Sequence of chain 1.A:
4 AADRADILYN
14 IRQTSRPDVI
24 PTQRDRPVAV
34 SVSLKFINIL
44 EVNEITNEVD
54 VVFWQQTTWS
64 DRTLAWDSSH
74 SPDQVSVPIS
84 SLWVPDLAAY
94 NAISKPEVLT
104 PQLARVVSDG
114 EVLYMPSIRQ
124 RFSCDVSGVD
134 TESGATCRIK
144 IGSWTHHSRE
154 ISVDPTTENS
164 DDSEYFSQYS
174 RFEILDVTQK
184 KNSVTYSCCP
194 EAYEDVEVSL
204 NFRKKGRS

Binding-site contacts:
Ligand atom N1 contacts residue TYR189 of chain 1.E at 3.5 Å.
Ligand atom N4 contacts residue THR148 of chain 1.E at 3.6 Å.
Ligand atom N5 contacts residue TRP57 of chain 1.A at 3.7 Å.
Ligand atom C5 contacts residue MET118 of chain 1.A at 3.9 Å (hydrophobic).
Ligand atom CL contacts residue LEU116 of chain 1.A at 2.7 Å.
Ligand atom N4 contacts residue TRP147 of chain 1.E at 3.8 Å.
Ligand atom N5 contacts residue TYR189 of chain 1.E at 3.4 Å.
Ligand atom C5 contacts residue TRP147 of chain 1.E at 3.3 Å (hydrophobic).
Ligand atom N2 contacts residue TYR189 of chain 1.E at 3.8 Å.
Ligand atom S contacts residue LEU116 of chain 1.A at 4.0 Å.
Ligand atom C3 contacts residue TYR189 of chain 1.E at 4.0 Å (hydrophobic).
Ligand atom O2 contacts residue TYR189 of chain 1.E at 3.1 Å.
Ligand atom C1 contacts residue TRP147 of chain 1.E at 3.8 Å (hydrophobic).
Ligand atom C contacts residue TYR189 of chain 1.E at 3.8 Å (hydrophobic).
Ligand atom C1 contacts residue TYR196 of chain 1.E at 3.5 Å (hydrophobic).
Ligand atom C3 contacts residue TRP147 of chain 1.E at 3.3 Å (hydrophobic).
Ligand atom C3 contacts residue TYR196 of chain 1.E at 3.7 Å (hydrophobic).
Ligand atom N contacts residue TYR196 of chain 1.E at 3.6 Å.
Ligand atom C3 contacts residue TYR93 of chain 1.E at 3.4 Å (hydrophobic).
Ligand atom C4 contacts residue THR148 of chain 1.E at 3.6 Å.
Ligand atom C2 contacts residue TRP147 of chain 1.E at 3.5 Å (hydrophobic).
Ligand atom O1 contacts residue TRP57 of chain 1.A at 3.7 Å.
Ligand atom CL contacts residue THR148 of chain 1.E at 3.9 Å.
Ligand atom N1 contacts residue TYR93 of chain 1.E at 4.0 Å.
Ligand atom N contacts residue TRP147 of chain 1.E at 3.1 Å (h-bond).
Ligand atom N2 contacts residue CYS191 of chain 1.E at 3.8 Å.
Ligand atom C3 contacts residue SER146 of chain 1.E at 3.7 Å.
Ligand atom N4 contacts residue MET118 of chain 1.A at 3.6 Å.
Ligand atom O2 contacts residue TRP57 of chain 1.A at 3.0 Å.
Ligand atom N1 contacts residue TRP147 of chain 1.E at 3.9 Å.
Ligand atom C contacts residue TRP147 of chain 1.E at 4.0 Å (hydrophobic).
Ligand atom C1 contacts residue CYS191 of chain 1.E at 3.6 Å (hydrophobic).
Ligand atom O1 contacts residue TYR189 of chain 1.E at 3.6 Å.
Ligand atom CL contacts residue MET118 of chain 1.A at 3.9 Å.
Ligand atom N2 contacts residue MET118 of chain 1.A at 3.8 Å.
Ligand atom CL contacts residue LEU106 of chain 1.A at 3.6 Å.
Ligand atom O1 contacts residue MET118 of chain 1.A at 3.6 Å.
Ligand atom CL contacts residue ARG108 of chain 1.A at 3.4 Å.
Ligand atom CL contacts residue ALA107 of chain 1.A at 3.8 Å.
Ligand atom CL contacts residue TYR117 of chain 1.A at 3.9 Å.

Sequence of chain 1.E:
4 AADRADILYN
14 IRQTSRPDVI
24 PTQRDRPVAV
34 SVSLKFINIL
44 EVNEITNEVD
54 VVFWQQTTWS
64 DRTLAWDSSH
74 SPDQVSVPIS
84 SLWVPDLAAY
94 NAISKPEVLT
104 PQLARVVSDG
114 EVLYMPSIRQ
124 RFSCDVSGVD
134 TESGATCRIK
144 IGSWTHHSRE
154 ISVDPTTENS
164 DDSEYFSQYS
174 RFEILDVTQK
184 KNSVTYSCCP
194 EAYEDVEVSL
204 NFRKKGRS

The protein below binds the small molecule below.
Small molecule (SMILES): CN/C(=N\[N+](=O)[O-])NCc1cnc(Cl)s1